Binding-site contacts:
Ligand atom C1 contacts residue ASN73 of chain 1.C at 1.5 Å.
Ligand atom O5 contacts residue ASN73 of chain 1.C at 2.5 Å (h-bond).
Ligand atom N2 contacts residue ASN73 of chain 1.C at 2.9 Å (h-bond).
Ligand atom C8 contacts residue ASN73 of chain 1.C at 4.2 Å.
Ligand atom C4 contacts residue ASN73 of chain 1.C at 4.3 Å.
Ligand atom C2 contacts residue ASN73 of chain 1.C at 2.6 Å.
Ligand atom C7 contacts residue ASN73 of chain 1.C at 3.8 Å.
Ligand atom O6 contacts residue PRO72 of chain 1.C at 4.0 Å.
Ligand atom C3 contacts residue ASN73 of chain 1.C at 3.9 Å.
Ligand atom C5 contacts residue ASN73 of chain 1.C at 3.7 Å.
Ligand atom O5 contacts residue PRO72 of chain 1.C at 4.2 Å.

Sequence of chain 1.C:
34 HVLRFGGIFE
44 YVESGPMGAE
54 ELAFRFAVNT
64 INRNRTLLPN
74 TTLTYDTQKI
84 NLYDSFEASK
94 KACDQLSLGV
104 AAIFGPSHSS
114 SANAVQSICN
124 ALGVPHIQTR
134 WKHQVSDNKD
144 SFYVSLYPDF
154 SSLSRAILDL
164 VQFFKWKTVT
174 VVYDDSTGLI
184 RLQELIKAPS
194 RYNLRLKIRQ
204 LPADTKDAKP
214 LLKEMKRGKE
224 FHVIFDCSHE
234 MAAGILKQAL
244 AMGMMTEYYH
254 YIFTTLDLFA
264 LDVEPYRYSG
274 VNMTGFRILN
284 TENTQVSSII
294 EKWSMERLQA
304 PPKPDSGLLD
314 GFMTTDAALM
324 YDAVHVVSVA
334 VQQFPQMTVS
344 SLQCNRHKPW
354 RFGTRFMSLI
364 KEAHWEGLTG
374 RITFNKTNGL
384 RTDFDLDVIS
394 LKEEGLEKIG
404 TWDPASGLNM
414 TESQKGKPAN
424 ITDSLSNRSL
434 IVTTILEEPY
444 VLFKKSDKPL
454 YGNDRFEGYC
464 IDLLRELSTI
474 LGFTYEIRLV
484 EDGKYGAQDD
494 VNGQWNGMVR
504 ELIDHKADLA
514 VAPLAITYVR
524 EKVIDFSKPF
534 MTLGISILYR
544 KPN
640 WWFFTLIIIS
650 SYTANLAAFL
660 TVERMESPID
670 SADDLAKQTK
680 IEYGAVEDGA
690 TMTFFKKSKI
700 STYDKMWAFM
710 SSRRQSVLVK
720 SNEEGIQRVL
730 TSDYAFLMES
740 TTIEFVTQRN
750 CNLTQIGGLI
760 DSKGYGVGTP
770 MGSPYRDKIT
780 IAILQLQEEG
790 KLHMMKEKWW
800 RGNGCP

A small-molecule ligand and the protein it binds are described below.
Small molecule (SMILES): CC(=O)N[C@@H]1[C@@H](O)[C@H](O)[C@@H](CO)O[C@H]1O